The protein below binds the small molecule below.
Small molecule (SMILES): CC(C)CC(=O)N[C@H](C(=O)N[C@H](C(=O)N[C@@H](CC(C)C)[C@@H](O)CC(=O)N[C@@H](C)C(=O)N[C@@H](CC(C)C)[C@@H](O)CC(=O)O)C(C)C)C(C)C

Sequence of chain 1.B:
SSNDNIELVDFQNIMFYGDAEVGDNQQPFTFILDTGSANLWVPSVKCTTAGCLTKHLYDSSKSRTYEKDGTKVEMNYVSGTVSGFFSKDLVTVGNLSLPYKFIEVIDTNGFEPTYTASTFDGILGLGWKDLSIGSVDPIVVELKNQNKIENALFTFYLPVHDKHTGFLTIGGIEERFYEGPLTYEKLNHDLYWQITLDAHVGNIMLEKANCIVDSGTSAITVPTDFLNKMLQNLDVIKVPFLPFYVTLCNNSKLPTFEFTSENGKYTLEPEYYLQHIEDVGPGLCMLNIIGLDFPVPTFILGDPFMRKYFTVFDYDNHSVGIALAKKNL

Sequence of chain 1.A:
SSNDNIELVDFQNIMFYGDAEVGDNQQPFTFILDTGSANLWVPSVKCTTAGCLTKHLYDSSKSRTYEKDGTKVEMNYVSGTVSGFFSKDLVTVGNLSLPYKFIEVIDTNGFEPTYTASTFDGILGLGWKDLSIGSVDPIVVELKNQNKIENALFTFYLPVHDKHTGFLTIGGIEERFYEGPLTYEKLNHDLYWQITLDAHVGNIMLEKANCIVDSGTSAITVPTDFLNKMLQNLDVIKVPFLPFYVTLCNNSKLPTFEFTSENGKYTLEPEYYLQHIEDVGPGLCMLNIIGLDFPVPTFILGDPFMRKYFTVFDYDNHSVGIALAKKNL

Binding-site contacts:
Ligand atom CM contacts residue ASP216 of chain 1.A at 3.5 Å.
Ligand atom CD2 contacts residue TYR79 of chain 1.A at 3.6 Å (hydrophobic).
Ligand atom CA contacts residue SER81 of chain 1.A at 3.6 Å.
Ligand atom N contacts residue SER220 of chain 1.A at 3.0 Å (h-bond).
Ligand atom O contacts residue TYR79 of chain 1.A at 3.3 Å.
Ligand atom CD2 contacts residue GLY218 of chain 1.A at 3.6 Å.
Ligand atom CA contacts residue SER220 of chain 1.A at 3.5 Å.
Ligand atom CA contacts residue THR219 of chain 1.A at 3.5 Å.
Ligand atom OH contacts residue ASP36 of chain 1.A at 2.6 Å (salt-bridge).
Ligand atom OH contacts residue GLY218 of chain 1.A at 3.7 Å.
Ligand atom O contacts residue TYR194 of chain 1.A at 2.6 Å (h-bond).
Ligand atom C contacts residue SER81 of chain 1.A at 3.6 Å.
Ligand atom CH contacts residue ASP216 of chain 1.A at 3.6 Å.
Ligand atom CG contacts residue GLY218 of chain 1.A at 3.5 Å.
Ligand atom OH contacts residue ASP216 of chain 1.A at 2.5 Å (salt-bridge).
Ligand atom O contacts residue SER220 of chain 1.A at 2.9 Å (h-bond).
Ligand atom CG1 contacts residue LEU244 of chain 1.B at 3.7 Å (hydrophobic).
Ligand atom CB contacts residue GLY218 of chain 1.A at 3.4 Å.
Ligand atom C contacts residue GLY38 of chain 1.A at 3.6 Å.
Ligand atom CA contacts residue ASN78 of chain 1.A at 3.5 Å.
Ligand atom O contacts residue VAL80 of chain 1.A at 3.5 Å.
Ligand atom N contacts residue GLY218 of chain 1.A at 3.2 Å (h-bond).
Ligand atom C contacts residue TYR194 of chain 1.A at 3.6 Å (hydrophobic).
Ligand atom CM contacts residue GLY38 of chain 1.A at 3.5 Å.
Ligand atom CB contacts residue GLY38 of chain 1.A at 3.6 Å.
Ligand atom OXT contacts residue LEU133 of chain 1.A at 3.4 Å (h-bond).
Ligand atom CD2 contacts residue ILE34 of chain 1.A at 3.5 Å (hydrophobic).
Ligand atom N contacts residue THR219 of chain 1.A at 3.6 Å.
Ligand atom N contacts residue SER81 of chain 1.A at 2.8 Å (h-bond).
Ligand atom CG1 contacts residue THR219 of chain 1.A at 3.5 Å.
Ligand atom N contacts residue ASN78 of chain 1.A at 3.0 Å (h-bond).
Ligand atom O contacts residue THR219 of chain 1.A at 3.2 Å.
Ligand atom CB contacts residue ASP36 of chain 1.A at 3.4 Å.
Ligand atom CH contacts residue ASP36 of chain 1.A at 3.3 Å.
Ligand atom O contacts residue VAL80 of chain 1.A at 2.9 Å (h-bond).
Ligand atom O contacts residue SER81 of chain 1.A at 3.1 Å (h-bond).
Ligand atom N contacts residue GLY38 of chain 1.A at 2.8 Å (h-bond).
Ligand atom CA contacts residue PHE243 of chain 1.B at 3.3 Å (hydrophobic).
Ligand atom CB contacts residue SER39 of chain 1.A at 3.6 Å.
Ligand atom CG1 contacts residue VAL80 of chain 1.A at 3.6 Å (hydrophobic).